This small molecule binds to this protein.
Small molecule (SMILES): CC(C)C[C@@H](CO)NC(=O)[C@H](CC(C)C)NC(=O)[C@H](CC(C)C)NC(=O)OCc1ccccc1

Binding-site contacts:
Ligand atom O33 contacts residue GLY143 of chain 1.A at 3.3 Å (h-bond).
Ligand atom C33 contacts residue GLN189 of chain 1.A at 3.6 Å.
Ligand atom C21 contacts residue PHE140 of chain 1.A at 3.6 Å (hydrophobic).
Ligand atom C6 contacts residue ALA191 of chain 1.A at 3.8 Å (hydrophobic).
Ligand atom C15 contacts residue HIS164 of chain 1.A at 3.7 Å.
Ligand atom C4 contacts residue THR190 of chain 1.A at 3.5 Å.
Ligand atom C2 contacts residue GLN192 of chain 1.A at 3.6 Å.
Ligand atom C26 contacts residue ASP187 of chain 1.A at 3.7 Å.
Ligand atom O32 contacts residue MET165 of chain 1.A at 3.0 Å.
Ligand atom C2 contacts residue ALA191 of chain 1.A at 3.9 Å (hydrophobic).
Ligand atom C3 contacts residue THR190 of chain 1.A at 3.4 Å.
Ligand atom C11 contacts residue GLN189 of chain 1.A at 3.4 Å.
Ligand atom O8 contacts residue GLU166 of chain 1.A at 3.7 Å.
Ligand atom N10 contacts residue GLU166 of chain 1.A at 3.0 Å (salt-bridge).
Ligand atom C25 contacts residue GLN189 of chain 1.A at 3.8 Å.
Ligand atom C21 contacts residue GLU166 of chain 1.A at 3.8 Å.
Ligand atom O8 contacts residue LEU167 of chain 1.A at 3.8 Å.
Ligand atom C22 contacts residue HIS41 of chain 1.A at 3.6 Å.
Ligand atom C26 contacts residue ARG188 of chain 1.A at 3.8 Å.
Ligand atom C14 contacts residue HIS164 of chain 1.A at 3.5 Å.
Ligand atom C24 contacts residue GLN189 of chain 1.A at 3.9 Å.
Ligand atom O33 contacts residue CYS145 of chain 1.A at 2.6 Å (h-bond).
Ligand atom C12 contacts residue MET165 of chain 1.A at 3.9 Å (hydrophobic).
Ligand atom C4 contacts residue GLN189 of chain 1.A at 3.5 Å.
Ligand atom N16 contacts residue HIS164 of chain 1.A at 3.1 Å (h-bond).
Ligand atom C12 contacts residue GLN189 of chain 1.A at 3.6 Å.
Ligand atom C7 contacts residue THR190 of chain 1.A at 3.3 Å.
Ligand atom N13 contacts residue GLN189 of chain 1.A at 2.9 Å (h-bond).
Ligand atom O33 contacts residue SER144 of chain 1.A at 3.6 Å.
Ligand atom O31 contacts residue GLN189 of chain 1.A at 3.2 Å.
Ligand atom C18 contacts residue CYS145 of chain 1.A at 3.2 Å (hydrophobic).
Ligand atom C17 contacts residue CYS145 of chain 1.A at 2.8 Å (hydrophobic).
Ligand atom O8 contacts residue MET165 of chain 1.A at 3.7 Å.
Ligand atom C30 contacts residue GLU166 of chain 1.A at 3.9 Å.
Ligand atom C22 contacts residue CYS145 of chain 1.A at 1.8 Å (hydrophobic).
Ligand atom O32 contacts residue GLU166 of chain 1.A at 3.0 Å (salt-bridge).
Ligand atom C5 contacts residue GLN189 of chain 1.A at 3.8 Å.
Ligand atom N16 contacts residue CYS145 of chain 1.A at 3.3 Å (h-bond).
Ligand atom C1 contacts residue ALA191 of chain 1.A at 3.8 Å (hydrophobic).
Ligand atom C9 contacts residue GLU166 of chain 1.A at 3.9 Å.

Sequence of chain 1.A:
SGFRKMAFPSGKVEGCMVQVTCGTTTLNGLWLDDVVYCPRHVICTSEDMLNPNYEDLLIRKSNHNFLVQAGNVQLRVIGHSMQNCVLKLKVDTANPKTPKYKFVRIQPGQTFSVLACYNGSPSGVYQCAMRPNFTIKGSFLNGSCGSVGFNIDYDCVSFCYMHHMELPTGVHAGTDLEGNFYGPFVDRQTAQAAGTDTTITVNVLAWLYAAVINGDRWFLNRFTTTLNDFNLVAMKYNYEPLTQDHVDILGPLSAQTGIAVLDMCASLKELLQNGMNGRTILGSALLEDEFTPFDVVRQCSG